Sequence of chain 1.A:
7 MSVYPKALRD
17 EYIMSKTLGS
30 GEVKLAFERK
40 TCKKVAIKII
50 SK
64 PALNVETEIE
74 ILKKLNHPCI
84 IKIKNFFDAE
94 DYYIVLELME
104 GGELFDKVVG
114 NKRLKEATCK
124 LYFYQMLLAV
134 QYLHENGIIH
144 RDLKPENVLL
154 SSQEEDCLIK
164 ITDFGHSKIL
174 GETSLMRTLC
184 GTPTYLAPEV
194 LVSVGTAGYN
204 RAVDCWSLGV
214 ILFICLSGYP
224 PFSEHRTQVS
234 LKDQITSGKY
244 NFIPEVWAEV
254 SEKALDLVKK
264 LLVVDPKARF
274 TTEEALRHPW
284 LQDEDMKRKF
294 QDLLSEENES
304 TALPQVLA

Binding-site contacts:
Ligand atom N3 contacts residue LEU152 of chain 1.A at 3.7 Å.
Ligand atom C11 contacts residue GLY105 of chain 1.A at 3.6 Å.
Ligand atom OAB contacts residue LYS47 of chain 1.A at 2.9 Å (salt-bridge).
Ligand atom C14 contacts residue GLU106 of chain 1.A at 3.7 Å.
Ligand atom C7 contacts residue THR165 of chain 1.A at 4.1 Å.
Ligand atom C12 contacts residue LEU24 of chain 1.A at 4.0 Å (hydrophobic).
Ligand atom CAS contacts residue GLY105 of chain 1.A at 4.0 Å.
Ligand atom N1 contacts residue LYS47 of chain 1.A at 4.0 Å.
Ligand atom N4 contacts residue VAL32 of chain 1.A at 4.0 Å.
Ligand atom N1 contacts residue ASN150 of chain 1.A at 3.8 Å.
Ligand atom C8 contacts residue THR165 of chain 1.A at 3.2 Å.
Ligand atom C10 contacts residue GLY105 of chain 1.A at 4.1 Å.
Ligand atom C3 contacts residue VAL32 of chain 1.A at 3.8 Å (hydrophobic).
Ligand atom C16 contacts residue GLU103 of chain 1.A at 3.9 Å.
Ligand atom N3 contacts residue GLU106 of chain 1.A at 3.3 Å (salt-bridge).
Ligand atom C19 contacts residue LEU24 of chain 1.A at 4.1 Å (hydrophobic).
Ligand atom C11 contacts residue MET102 of chain 1.A at 3.2 Å (hydrophobic).
Ligand atom C5 contacts residue LEU152 of chain 1.A at 3.8 Å (hydrophobic).
Ligand atom C20 contacts residue LYS22 of chain 1.A at 3.7 Å.
Ligand atom N4 contacts residue LEU152 of chain 1.A at 3.9 Å.
Ligand atom C1 contacts residue LYS47 of chain 1.A at 3.6 Å.
Ligand atom C7 contacts residue LEU152 of chain 1.A at 3.6 Å (hydrophobic).
Ligand atom C17 contacts residue GLU103 of chain 1.A at 3.5 Å.
Ligand atom O1 contacts residue GLY105 of chain 1.A at 3.8 Å.
Ligand atom C10 contacts residue MET102 of chain 1.A at 3.4 Å (hydrophobic).
Ligand atom O1 contacts residue LEU24 of chain 1.A at 4.1 Å.
Ligand atom C12 contacts residue GLY105 of chain 1.A at 3.4 Å.
Ligand atom C13 contacts residue LEU24 of chain 1.A at 3.7 Å (hydrophobic).
Ligand atom N1 contacts residue ASP166 of chain 1.A at 3.6 Å.
Ligand atom C4 contacts residue VAL32 of chain 1.A at 3.8 Å (hydrophobic).
Ligand atom C1 contacts residue THR165 of chain 1.A at 3.5 Å.
Ligand atom C13 contacts residue GLY105 of chain 1.A at 3.7 Å.
Ligand atom C6 contacts residue LEU152 of chain 1.A at 3.6 Å (hydrophobic).
Ligand atom OAB contacts residue THR165 of chain 1.A at 2.9 Å (h-bond).
Ligand atom C1 contacts residue ASP166 of chain 1.A at 3.9 Å.
Ligand atom C4 contacts residue LEU152 of chain 1.A at 3.7 Å (hydrophobic).
Ligand atom C14 contacts residue LEU24 of chain 1.A at 4.1 Å (hydrophobic).
Ligand atom C2 contacts residue THR165 of chain 1.A at 3.6 Å.
Ligand atom C8 contacts residue LEU99 of chain 1.A at 3.9 Å (hydrophobic).
Ligand atom OAB contacts residue ASP166 of chain 1.A at 3.5 Å.

The protein below binds the small molecule below.
Small molecule (SMILES): NC(=O)c1ccc2[nH]c(-c3ccc(OCC4CCN(Cc5ccc(Cl)cc5)CC4)cc3)nc2c1